Binding-site contacts:
Ligand atom O3 contacts residue VAL43 of chain 1.T at 4.3 Å.
Ligand atom C2 contacts residue VAL35 of chain 1.HA at 4.3 Å (hydrophobic).
Ligand atom C1 contacts residue LEU31 of chain 1.HA at 4.4 Å (hydrophobic).
Ligand atom C3 contacts residue MET38 of chain 1.IA at 3.6 Å (hydrophobic).
Ligand atom P1 contacts residue LYS44 of chain 1.T at 3.7 Å.
Ligand atom C1 contacts residue LYS44 of chain 1.T at 4.2 Å.
Ligand atom C2 contacts residue VAL32 of chain 1.HA at 3.7 Å (hydrophobic).
Ligand atom C4 contacts residue MET38 of chain 1.IA at 4.3 Å (hydrophobic).
Ligand atom C1 contacts residue VAL43 of chain 1.T at 3.4 Å (hydrophobic).
Ligand atom O4 contacts residue VAL32 of chain 1.HA at 4.5 Å.
Ligand atom P1 contacts residue MET38 of chain 1.IA at 4.0 Å.
Ligand atom C2 contacts residue LYS44 of chain 1.T at 4.1 Å.
Ligand atom O4 contacts residue MET38 of chain 1.IA at 2.9 Å (h-bond).
Ligand atom O5 contacts residue MET38 of chain 1.IA at 3.9 Å.
Ligand atom O5 contacts residue MET39 of chain 1.IA at 3.7 Å.
Ligand atom O3 contacts residue MET38 of chain 1.IA at 3.8 Å.
Ligand atom O1 contacts residue MET38 of chain 1.IA at 4.3 Å.
Ligand atom C3 contacts residue VAL32 of chain 1.HA at 4.2 Å (hydrophobic).
Ligand atom O3 contacts residue LYS44 of chain 1.T at 3.3 Å.
Ligand atom O2 contacts residue LYS44 of chain 1.T at 3.4 Å.
Ligand atom O1 contacts residue VAL35 of chain 1.HA at 4.4 Å.
Ligand atom P1 contacts residue VAL43 of chain 1.T at 3.9 Å.
Ligand atom C2 contacts residue VAL43 of chain 1.T at 4.3 Å (hydrophobic).
Ligand atom O1 contacts residue VAL32 of chain 1.HA at 3.4 Å.
Ligand atom O2 contacts residue VAL43 of chain 1.T at 2.9 Å (h-bond).
Ligand atom C2 contacts residue LEU31 of chain 1.HA at 4.1 Å (hydrophobic).
Ligand atom C1 contacts residue VAL35 of chain 1.HA at 3.8 Å (hydrophobic).
Ligand atom O1 contacts residue VAL43 of chain 1.T at 4.5 Å.

A protein and the small-molecule ligand that binds it are described below.
Small molecule (SMILES): CCOP(=O)(O)OC[C@H](O)CO

Sequence of chain 1.HA:
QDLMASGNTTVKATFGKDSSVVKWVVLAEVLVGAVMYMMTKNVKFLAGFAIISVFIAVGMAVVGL

Sequence of chain 1.IA:
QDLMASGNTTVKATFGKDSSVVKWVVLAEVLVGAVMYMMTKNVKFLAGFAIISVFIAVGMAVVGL

Sequence of chain 1.T:
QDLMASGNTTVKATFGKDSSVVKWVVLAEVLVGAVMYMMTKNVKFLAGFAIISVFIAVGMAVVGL